A protein and the small-molecule ligand that binds it are described below.
Small molecule (SMILES): CC(=O)N[C@H]1[C@H](O[C@H]2[C@H](O)[C@@H](NC(C)=O)CO[C@@H]2CO[C@@H]2O[C@@H](C)[C@@H](O)[C@@H](O)[C@@H]2O)O[C@H](CO)[C@@H](O)[C@@H]1O

Sequence of chain 1.A:
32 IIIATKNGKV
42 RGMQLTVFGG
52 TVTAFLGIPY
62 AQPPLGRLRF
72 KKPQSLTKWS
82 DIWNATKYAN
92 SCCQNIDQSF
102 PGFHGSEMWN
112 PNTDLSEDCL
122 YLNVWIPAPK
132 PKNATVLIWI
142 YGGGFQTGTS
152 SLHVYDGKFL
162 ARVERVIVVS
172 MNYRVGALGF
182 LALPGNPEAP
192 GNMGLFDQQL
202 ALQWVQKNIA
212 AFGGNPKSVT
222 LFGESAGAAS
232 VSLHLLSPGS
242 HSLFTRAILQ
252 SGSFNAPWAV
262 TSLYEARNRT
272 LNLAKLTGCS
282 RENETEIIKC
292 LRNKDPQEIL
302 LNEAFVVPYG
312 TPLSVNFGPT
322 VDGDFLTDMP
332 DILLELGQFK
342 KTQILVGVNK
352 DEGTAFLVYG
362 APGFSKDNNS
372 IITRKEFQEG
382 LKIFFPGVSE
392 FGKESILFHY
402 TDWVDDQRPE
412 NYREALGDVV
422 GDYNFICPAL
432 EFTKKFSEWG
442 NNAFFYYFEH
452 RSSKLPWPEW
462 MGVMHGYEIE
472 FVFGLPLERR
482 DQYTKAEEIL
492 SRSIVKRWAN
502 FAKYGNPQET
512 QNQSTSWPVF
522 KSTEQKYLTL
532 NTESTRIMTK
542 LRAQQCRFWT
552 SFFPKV

Binding-site contacts:
Ligand atom N2 contacts residue ASN269 of chain 1.A at 3.0 Å (h-bond).
Ligand atom C2 contacts residue ASN269 of chain 1.A at 2.6 Å.
Ligand atom C1 contacts residue PRO309 of chain 1.A at 4.4 Å (hydrophobic).
Ligand atom O7 contacts residue LEU272 of chain 1.A at 3.8 Å.
Ligand atom O5 contacts residue TYR265 of chain 1.A at 4.3 Å.
Ligand atom O5 contacts residue ASN273 of chain 1.A at 4.5 Å.
Ligand atom C5 contacts residue ASN269 of chain 1.A at 3.7 Å.
Ligand atom C6 contacts residue PRO309 of chain 1.A at 4.1 Å (hydrophobic).
Ligand atom C4 contacts residue TYR265 of chain 1.A at 3.9 Å (hydrophobic).
Ligand atom C3 contacts residue ASN269 of chain 1.A at 3.9 Å.
Ligand atom C7 contacts residue ASN273 of chain 1.A at 3.5 Å.
Ligand atom O5 contacts residue ASN269 of chain 1.A at 2.4 Å (h-bond).
Ligand atom C4 contacts residue ASN269 of chain 1.A at 4.2 Å.
Ligand atom C8 contacts residue ASN269 of chain 1.A at 3.6 Å.
Ligand atom C3 contacts residue TYR265 of chain 1.A at 3.7 Å (hydrophobic).
Ligand atom C7 contacts residue ASN269 of chain 1.A at 3.6 Å.
Ligand atom C5 contacts residue TYR265 of chain 1.A at 3.8 Å (hydrophobic).
Ligand atom O5 contacts residue PRO309 of chain 1.A at 3.8 Å.
Ligand atom C6 contacts residue TYR310 of chain 1.A at 4.2 Å (hydrophobic).
Ligand atom O7 contacts residue ASN269 of chain 1.A at 4.4 Å.
Ligand atom O6 contacts residue TYR265 of chain 1.A at 4.1 Å.
Ligand atom C3 contacts residue ASN273 of chain 1.A at 4.1 Å.
Ligand atom C1 contacts residue ASN269 of chain 1.A at 1.4 Å.
Ligand atom O5 contacts residue TYR310 of chain 1.A at 4.1 Å.
Ligand atom C5 contacts residue PRO309 of chain 1.A at 4.1 Å (hydrophobic).
Ligand atom C1 contacts residue ASN273 of chain 1.A at 3.5 Å.
Ligand atom C2 contacts residue ASN273 of chain 1.A at 3.7 Å.
Ligand atom N2 contacts residue ASN273 of chain 1.A at 2.7 Å (h-bond).
Ligand atom O7 contacts residue ASN273 of chain 1.A at 3.5 Å (h-bond).